Binding-site contacts:
Ligand atom O7 contacts residue ASP43 of chain 1.A at 3.6 Å.
Ligand atom C8 contacts residue TRP23 of chain 1.A at 3.6 Å (hydrophobic).
Ligand atom N2 contacts residue ARG25 of chain 1.A at 4.1 Å.
Ligand atom C5 contacts residue ASN42 of chain 1.A at 3.6 Å.
Ligand atom O6 contacts residue ASN42 of chain 1.A at 4.5 Å.
Ligand atom C8 contacts residue ARG25 of chain 1.A at 4.0 Å.
Ligand atom N2 contacts residue SER24 of chain 1.A at 3.4 Å (h-bond).
Ligand atom C1 contacts residue ARG25 of chain 1.A at 4.3 Å.
Ligand atom N2 contacts residue ASN42 of chain 1.A at 3.0 Å (h-bond).
Ligand atom C3 contacts residue ASN42 of chain 1.A at 3.9 Å.
Ligand atom C1 contacts residue ASN42 of chain 1.A at 1.4 Å.
Ligand atom C7 contacts residue ASN42 of chain 1.A at 3.4 Å.
Ligand atom C2 contacts residue SER24 of chain 1.A at 3.8 Å.
Ligand atom C2 contacts residue ASN42 of chain 1.A at 2.5 Å.
Ligand atom C4 contacts residue ASN42 of chain 1.A at 4.3 Å.
Ligand atom O5 contacts residue ASN42 of chain 1.A at 2.4 Å (h-bond).
Ligand atom C7 contacts residue SER24 of chain 1.A at 4.5 Å.
Ligand atom O7 contacts residue ASN42 of chain 1.A at 3.6 Å (h-bond).
Ligand atom C1 contacts residue SER24 of chain 1.A at 3.6 Å.
Ligand atom C8 contacts residue VAL75 of chain 1.A at 4.2 Å (hydrophobic).
Ligand atom C3 contacts residue SER24 of chain 1.A at 3.8 Å.
Ligand atom C7 contacts residue ARG25 of chain 1.A at 4.4 Å.

The protein below binds the small molecule below.
Small molecule (SMILES): CC(=O)N[C@H]1[C@H](O[C@H]2[C@H](O)[C@@H](NC(C)=O)CO[C@@H]2CO)O[C@H](CO)[C@@H](O)[C@@H]1O

Sequence of chain 1.A:
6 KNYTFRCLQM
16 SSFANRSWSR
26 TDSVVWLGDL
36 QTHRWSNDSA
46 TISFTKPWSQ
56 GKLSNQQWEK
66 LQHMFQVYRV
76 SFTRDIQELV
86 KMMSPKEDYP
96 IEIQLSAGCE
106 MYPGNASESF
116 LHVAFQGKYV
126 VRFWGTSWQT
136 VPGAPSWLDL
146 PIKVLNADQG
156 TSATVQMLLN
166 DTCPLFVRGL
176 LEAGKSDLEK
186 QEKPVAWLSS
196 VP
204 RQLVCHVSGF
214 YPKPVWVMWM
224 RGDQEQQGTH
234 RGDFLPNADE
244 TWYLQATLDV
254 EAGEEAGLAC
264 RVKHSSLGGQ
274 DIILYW